Sequence of chain 25.C:
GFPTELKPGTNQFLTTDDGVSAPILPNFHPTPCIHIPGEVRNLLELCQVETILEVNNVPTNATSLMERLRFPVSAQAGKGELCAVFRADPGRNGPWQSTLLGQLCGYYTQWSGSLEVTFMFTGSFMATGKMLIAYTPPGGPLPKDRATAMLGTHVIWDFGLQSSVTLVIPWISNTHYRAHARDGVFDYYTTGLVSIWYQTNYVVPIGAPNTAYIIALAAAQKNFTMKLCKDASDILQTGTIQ

Sequence of chain 24.C:
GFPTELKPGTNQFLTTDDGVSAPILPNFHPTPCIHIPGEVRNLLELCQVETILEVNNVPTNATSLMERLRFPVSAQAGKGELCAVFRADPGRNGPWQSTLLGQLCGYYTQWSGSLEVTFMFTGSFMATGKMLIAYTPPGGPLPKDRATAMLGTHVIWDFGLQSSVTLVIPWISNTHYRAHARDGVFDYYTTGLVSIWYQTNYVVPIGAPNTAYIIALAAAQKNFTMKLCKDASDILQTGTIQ

Binding-site contacts:
Ligand atom C14 contacts residue MET195 of chain 24.A at 3.9 Å (hydrophobic).
Ligand atom N5 contacts residue PHE137 of chain 24.A at 3.5 Å.
Ligand atom N4 contacts residue TRP203 of chain 24.A at 3.6 Å (h-bond).
Ligand atom O3 contacts residue ASP112 of chain 24.A at 3.6 Å.
Ligand atom C3 contacts residue ASP112 of chain 24.A at 3.0 Å.
Ligand atom C19 contacts residue ILE24 of chain 24.C at 3.5 Å (hydrophobic).
Ligand atom C14 contacts residue PHE135 of chain 24.A at 3.7 Å (hydrophobic).
Ligand atom C14 contacts residue PHE155 of chain 24.A at 3.9 Å (hydrophobic).
Ligand atom O3 contacts residue ILE113 of chain 24.A at 3.0 Å (h-bond).
Ligand atom N2 contacts residue TRP203 of chain 24.A at 3.9 Å.
Ligand atom N6 contacts residue PHE155 of chain 24.A at 3.8 Å.
Ligand atom C2 contacts residue ASP112 of chain 24.A at 2.8 Å.
Ligand atom C12 contacts residue MET195 of chain 24.A at 3.8 Å (hydrophobic).
Ligand atom C22 contacts residue VAL179 of chain 24.A at 3.4 Å (hydrophobic).
Ligand atom C13 contacts residue PHE135 of chain 24.A at 3.4 Å (hydrophobic).
Ligand atom C13 contacts residue MET195 of chain 24.A at 3.9 Å (hydrophobic).
Ligand atom C4 contacts residue TRP203 of chain 24.A at 4.0 Å (hydrophobic).
Ligand atom C19 contacts residue VAL192 of chain 24.A at 3.4 Å (hydrophobic).
Ligand atom N1 contacts residue ASP112 of chain 24.A at 3.9 Å.
Ligand atom C16 contacts residue PHE135 of chain 24.A at 3.4 Å (hydrophobic).
Ligand atom C8 contacts residue TYR201 of chain 24.A at 3.3 Å (hydrophobic).
Ligand atom C2 contacts residue THR114 of chain 24.A at 3.6 Å.
Ligand atom C15 contacts residue VAL192 of chain 24.A at 3.2 Å (hydrophobic).
Ligand atom C9 contacts residue ILE113 of chain 24.A at 3.7 Å (hydrophobic).
Ligand atom C15 contacts residue MET195 of chain 24.A at 3.8 Å (hydrophobic).
Ligand atom O2 contacts residue PHE233 of chain 24.A at 3.0 Å.
Ligand atom N6 contacts residue ILE24 of chain 24.C at 3.9 Å.
Ligand atom C16 contacts residue PHE155 of chain 24.A at 3.9 Å (hydrophobic).
Ligand atom C17 contacts residue PHE135 of chain 24.A at 3.9 Å (hydrophobic).
Ligand atom N5 contacts residue PHE233 of chain 24.A at 3.2 Å.
Ligand atom C17 contacts residue PHE155 of chain 24.A at 3.7 Å (hydrophobic).
Ligand atom N1 contacts residue THR114 of chain 24.A at 4.0 Å.
Ligand atom O2 contacts residue PHE137 of chain 24.A at 4.0 Å.
Ligand atom C13 contacts residue ILE111 of chain 24.A at 4.0 Å (hydrophobic).
Ligand atom C5 contacts residue TRP203 of chain 24.A at 3.8 Å (hydrophobic).
Ligand atom C16 contacts residue ILE111 of chain 24.A at 3.5 Å (hydrophobic).
Ligand atom C7 contacts residue TYR201 of chain 24.A at 3.8 Å (hydrophobic).
Ligand atom C7 contacts residue ASN228 of chain 24.A at 3.8 Å.
Ligand atom O1 contacts residue MET195 of chain 24.A at 3.2 Å.
Ligand atom C18 contacts residue PHE155 of chain 24.A at 3.9 Å (hydrophobic).

Sequence of chain 24.A:
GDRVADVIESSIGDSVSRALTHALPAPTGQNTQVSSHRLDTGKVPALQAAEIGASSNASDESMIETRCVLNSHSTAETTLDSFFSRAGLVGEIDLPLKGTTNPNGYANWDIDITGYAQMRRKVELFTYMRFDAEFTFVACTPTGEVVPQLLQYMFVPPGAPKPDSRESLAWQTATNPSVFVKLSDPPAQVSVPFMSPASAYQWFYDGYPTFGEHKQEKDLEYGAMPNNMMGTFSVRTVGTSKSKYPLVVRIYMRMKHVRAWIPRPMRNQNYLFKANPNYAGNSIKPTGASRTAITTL

This protein binds this small molecule.
Small molecule (SMILES): Cc1nc(-c2ccc(OCCCCCN3CCN(c4ccnc(N)c4)C3=O)cc2)no1